Binding-site contacts:
Ligand atom O4 contacts residue ARG390 of chain 1.C at 2.5 Å (salt-bridge).
Ligand atom C3 contacts residue ARG349 of chain 1.C at 3.5 Å.
Ligand atom O3 contacts residue ASN96 of chain 1.C at 3.6 Å (h-bond).
Ligand atom C2 contacts residue S3P1 of chain 1.JA at 3.0 Å.
Ligand atom O1 contacts residue THR99 of chain 1.C at 2.7 Å (h-bond).
Ligand atom O2 contacts residue ARG126 of chain 1.C at 2.8 Å (salt-bridge).
Ligand atom C2 contacts residue ASP318 of chain 1.C at 3.5 Å.
Ligand atom C3 contacts residue ASP318 of chain 1.C at 3.2 Å.
Ligand atom N1 contacts residue S3P1 of chain 1.JA at 2.9 Å (h-bond).
Ligand atom C1 contacts residue SKM1 of chain 1.IA at 3.4 Å.
Ligand atom O3 contacts residue GLY98 of chain 1.C at 2.9 Å (h-bond).
Ligand atom C3 contacts residue SKM1 of chain 1.IA at 3.3 Å.
Ligand atom C2 contacts residue SKM1 of chain 1.IA at 3.1 Å.
Ligand atom C1 contacts residue GLU346 of chain 1.C at 3.5 Å.
Ligand atom O5 contacts residue ASP318 of chain 1.C at 3.5 Å (salt-bridge).
Ligand atom C3 contacts residue HIS389 of chain 1.C at 3.5 Å.
Ligand atom O1 contacts residue GLN172 of chain 1.C at 3.6 Å.
Ligand atom O5 contacts residue LYS24 of chain 1.C at 2.9 Å (salt-bridge).
Ligand atom C2 contacts residue GLU346 of chain 1.C at 3.1 Å.
Ligand atom O1 contacts residue SKM1 of chain 1.IA at 3.6 Å.
Ligand atom O5 contacts residue SKM1 of chain 1.IA at 3.1 Å (h-bond).
Ligand atom C3 contacts residue GLU346 of chain 1.C at 3.5 Å.
Ligand atom O4 contacts residue ARG349 of chain 1.C at 2.8 Å (salt-bridge).
Ligand atom C2 contacts residue ARG349 of chain 1.C at 3.6 Å.
Ligand atom C3 contacts residue S3P1 of chain 1.JA at 3.4 Å.
Ligand atom O5 contacts residue S3P1 of chain 1.JA at 3.3 Å (h-bond).
Ligand atom O4 contacts residue ASP318 of chain 1.C at 3.1 Å.
Ligand atom N1 contacts residue GLU346 of chain 1.C at 2.8 Å (salt-bridge).
Ligand atom O5 contacts residue HIS389 of chain 1.C at 3.3 Å.
Ligand atom O2 contacts residue GLN172 of chain 1.C at 2.8 Å (h-bond).
Ligand atom C1 contacts residue ARG126 of chain 1.C at 3.6 Å.
Ligand atom O5 contacts residue ARG390 of chain 1.C at 3.2 Å (salt-bridge).
Ligand atom P1 contacts residue ARG126 of chain 1.C at 3.6 Å.
Ligand atom C1 contacts residue S3P1 of chain 1.JA at 3.4 Å.
Ligand atom C3 contacts residue ARG390 of chain 1.C at 3.4 Å.
Ligand atom O2 contacts residue GLY98 of chain 1.C at 3.3 Å.
Ligand atom O2 contacts residue THR99 of chain 1.C at 3.5 Å (h-bond).
Ligand atom O3 contacts residue ARG126 of chain 1.C at 2.8 Å (salt-bridge).
Ligand atom N1 contacts residue SKM1 of chain 1.IA at 2.8 Å (h-bond).
Ligand atom P1 contacts residue GLY98 of chain 1.C at 3.5 Å.

Sequence of chain 1.C:
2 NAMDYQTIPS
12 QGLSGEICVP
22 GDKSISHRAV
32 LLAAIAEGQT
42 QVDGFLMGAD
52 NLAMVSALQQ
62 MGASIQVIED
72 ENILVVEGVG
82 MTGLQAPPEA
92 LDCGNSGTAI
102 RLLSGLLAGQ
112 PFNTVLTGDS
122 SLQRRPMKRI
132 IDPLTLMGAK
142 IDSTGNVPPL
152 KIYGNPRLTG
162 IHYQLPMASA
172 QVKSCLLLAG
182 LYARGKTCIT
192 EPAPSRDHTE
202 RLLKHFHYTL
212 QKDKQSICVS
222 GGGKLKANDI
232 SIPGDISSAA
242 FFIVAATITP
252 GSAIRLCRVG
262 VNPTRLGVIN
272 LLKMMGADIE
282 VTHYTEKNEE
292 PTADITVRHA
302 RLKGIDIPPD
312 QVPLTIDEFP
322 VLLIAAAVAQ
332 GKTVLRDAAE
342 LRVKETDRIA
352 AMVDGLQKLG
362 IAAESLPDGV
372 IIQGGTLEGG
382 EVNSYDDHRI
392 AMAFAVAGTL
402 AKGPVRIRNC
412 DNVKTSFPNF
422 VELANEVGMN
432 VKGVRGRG

The small molecule below binds the protein below.
Small molecule (SMILES): O=C(O)C[NH2+]CP(=O)(O)O